Sequence of chain 1.A:
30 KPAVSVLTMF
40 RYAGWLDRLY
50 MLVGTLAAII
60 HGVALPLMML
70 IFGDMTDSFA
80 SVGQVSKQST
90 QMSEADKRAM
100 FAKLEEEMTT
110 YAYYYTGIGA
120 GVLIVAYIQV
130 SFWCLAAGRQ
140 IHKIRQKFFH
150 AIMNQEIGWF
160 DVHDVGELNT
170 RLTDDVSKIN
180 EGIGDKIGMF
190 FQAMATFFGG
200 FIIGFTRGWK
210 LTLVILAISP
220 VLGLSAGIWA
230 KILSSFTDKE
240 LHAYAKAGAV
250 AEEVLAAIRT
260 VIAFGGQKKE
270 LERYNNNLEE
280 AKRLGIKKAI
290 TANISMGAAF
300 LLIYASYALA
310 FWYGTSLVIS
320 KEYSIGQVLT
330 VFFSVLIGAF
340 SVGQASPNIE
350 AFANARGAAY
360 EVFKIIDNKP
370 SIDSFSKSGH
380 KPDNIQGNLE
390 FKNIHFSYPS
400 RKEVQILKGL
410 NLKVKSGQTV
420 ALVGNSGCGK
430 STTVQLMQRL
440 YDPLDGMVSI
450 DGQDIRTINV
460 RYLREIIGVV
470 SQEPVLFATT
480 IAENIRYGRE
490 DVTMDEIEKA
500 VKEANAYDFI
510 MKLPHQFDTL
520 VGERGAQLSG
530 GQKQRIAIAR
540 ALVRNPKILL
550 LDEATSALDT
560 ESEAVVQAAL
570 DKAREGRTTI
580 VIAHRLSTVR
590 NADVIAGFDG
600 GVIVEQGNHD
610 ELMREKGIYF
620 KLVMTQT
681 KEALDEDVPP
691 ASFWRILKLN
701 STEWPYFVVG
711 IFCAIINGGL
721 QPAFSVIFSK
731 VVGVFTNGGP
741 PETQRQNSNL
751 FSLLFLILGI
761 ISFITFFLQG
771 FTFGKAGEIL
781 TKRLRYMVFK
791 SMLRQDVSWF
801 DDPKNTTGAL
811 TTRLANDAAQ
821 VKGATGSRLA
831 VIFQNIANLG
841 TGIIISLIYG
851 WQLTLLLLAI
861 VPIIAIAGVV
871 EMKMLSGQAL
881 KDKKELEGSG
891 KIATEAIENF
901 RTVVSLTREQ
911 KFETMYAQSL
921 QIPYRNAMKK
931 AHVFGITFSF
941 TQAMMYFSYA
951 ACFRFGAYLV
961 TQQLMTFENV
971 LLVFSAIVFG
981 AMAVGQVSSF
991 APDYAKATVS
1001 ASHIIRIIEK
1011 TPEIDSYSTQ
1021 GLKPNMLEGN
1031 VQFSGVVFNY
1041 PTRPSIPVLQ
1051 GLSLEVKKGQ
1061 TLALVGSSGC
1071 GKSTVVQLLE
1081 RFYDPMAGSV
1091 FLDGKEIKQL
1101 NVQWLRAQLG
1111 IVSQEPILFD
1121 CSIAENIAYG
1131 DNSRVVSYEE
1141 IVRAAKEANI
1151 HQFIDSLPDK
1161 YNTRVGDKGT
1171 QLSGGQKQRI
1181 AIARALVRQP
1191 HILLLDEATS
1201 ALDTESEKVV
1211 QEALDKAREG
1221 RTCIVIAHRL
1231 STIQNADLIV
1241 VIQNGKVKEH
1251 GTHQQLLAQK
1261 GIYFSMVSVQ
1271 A

Binding-site contacts:
Ligand atom C31 contacts residue TYR303 of chain 1.A at 3.9 Å (hydrophobic).
Ligand atom C35 contacts residue TYR306 of chain 1.A at 3.3 Å (hydrophobic).
Ligand atom C29 contacts residue PHE299 of chain 1.A at 3.5 Å (hydrophobic).
Ligand atom N24 contacts residue PHE299 of chain 1.A at 3.8 Å.
Ligand atom O27 contacts residue 2J81 of chain 1.D at 3.5 Å.
Ligand atom C36 contacts residue ILE336 of chain 1.A at 3.7 Å (hydrophobic).
Ligand atom C07 contacts residue PHE299 of chain 1.A at 3.1 Å (hydrophobic).
Ligand atom O26 contacts residue ALA983 of chain 1.A at 3.8 Å.
Ligand atom N23 contacts residue GLN721 of chain 1.A at 3.8 Å.
Ligand atom C08 contacts residue PHE299 of chain 1.A at 3.3 Å (hydrophobic).
Ligand atom C16 contacts residue 2J81 of chain 1.D at 4.3 Å.
Ligand atom C09 contacts residue PHE299 of chain 1.A at 3.7 Å (hydrophobic).
Ligand atom C18 contacts residue 2J81 of chain 1.D at 3.7 Å.
Ligand atom C32 contacts residue GLN721 of chain 1.A at 3.6 Å.
Ligand atom O25 contacts residue GLN986 of chain 1.A at 3.1 Å.
Ligand atom SE2 contacts residue GLN721 of chain 1.A at 3.6 Å.
Ligand atom C21 contacts residue PHE339 of chain 1.A at 3.2 Å (hydrophobic).
Ligand atom C31 contacts residue GLN721 of chain 1.A at 3.6 Å.
Ligand atom C34 contacts residue 2J81 of chain 1.D at 4.1 Å.
Ligand atom C11 contacts residue GLN721 of chain 1.A at 3.1 Å.
Ligand atom SE2 contacts residue TYR303 of chain 1.A at 4.1 Å.
Ligand atom C33 contacts residue TYR303 of chain 1.A at 3.5 Å (hydrophobic).
Ligand atom O26 contacts residue GLN986 of chain 1.A at 3.8 Å.
Ligand atom C02 contacts residue GLN986 of chain 1.A at 4.2 Å.
Ligand atom N10 contacts residue PHE299 of chain 1.A at 3.4 Å.
Ligand atom C32 contacts residue TYR303 of chain 1.A at 4.1 Å (hydrophobic).
Ligand atom C33 contacts residue PHE299 of chain 1.A at 3.4 Å (hydrophobic).
Ligand atom C36 contacts residue LEU335 of chain 1.A at 4.2 Å (hydrophobic).
Ligand atom C29 contacts residue ALA298 of chain 1.A at 4.0 Å (hydrophobic).
Ligand atom SE3 contacts residue PHE339 of chain 1.A at 3.3 Å.
Ligand atom C07 contacts residue GLN986 of chain 1.A at 4.0 Å.
Ligand atom C12 contacts residue GLN721 of chain 1.A at 3.1 Å.
Ligand atom C14 contacts residue PHE724 of chain 1.A at 4.2 Å (hydrophobic).
Ligand atom C05 contacts residue PHE299 of chain 1.A at 4.0 Å (hydrophobic).
Ligand atom C36 contacts residue 2J81 of chain 1.D at 3.5 Å.
Ligand atom C32 contacts residue LEU720 of chain 1.A at 3.6 Å (hydrophobic).
Ligand atom C08 contacts residue GLN986 of chain 1.A at 4.0 Å.
Ligand atom N17 contacts residue 2J81 of chain 1.D at 4.3 Å.
Ligand atom SE1 contacts residue PHE299 of chain 1.A at 3.9 Å.
Ligand atom C35 contacts residue LEU335 of chain 1.A at 3.6 Å (hydrophobic).

The protein below binds the small molecule below.
Small molecule (SMILES): CC(C)[C@@H]1NC(=O)c2c[se]c(n2)[C@H](C(C)C)NC(=O)c2c[se]c(n2)[C@H](C(C)C)NC(=O)c2c[se]c1n2